Sequence of chain 1.A:
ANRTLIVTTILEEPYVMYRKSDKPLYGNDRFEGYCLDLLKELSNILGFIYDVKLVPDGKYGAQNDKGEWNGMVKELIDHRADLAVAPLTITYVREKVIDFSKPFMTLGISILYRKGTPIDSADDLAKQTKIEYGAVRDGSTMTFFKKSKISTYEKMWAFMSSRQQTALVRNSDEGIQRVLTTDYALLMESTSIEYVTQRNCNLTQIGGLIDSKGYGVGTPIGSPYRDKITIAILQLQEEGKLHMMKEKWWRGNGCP

Binding-site contacts:
Ligand atom OXT contacts residue LEU88 of chain 1.A at 3.6 Å.
Ligand atom CD contacts residue SER140 of chain 1.A at 4.3 Å.
Ligand atom O contacts residue SER140 of chain 1.A at 2.8 Å (h-bond).
Ligand atom CB contacts residue GLU189 of chain 1.A at 4.1 Å.
Ligand atom OXT contacts residue THR89 of chain 1.A at 3.0 Å (h-bond).
Ligand atom OXT contacts residue PRO87 of chain 1.A at 3.5 Å (h-bond).
Ligand atom CA contacts residue GLU189 of chain 1.A at 3.5 Å.
Ligand atom N contacts residue THR89 of chain 1.A at 2.9 Å (h-bond).
Ligand atom C contacts residue PRO87 of chain 1.A at 4.2 Å (hydrophobic).
Ligand atom N contacts residue GLU189 of chain 1.A at 2.8 Å (salt-bridge).
Ligand atom OE2 contacts residue GLY139 of chain 1.A at 3.6 Å.
Ligand atom N contacts residue TYR60 of chain 1.A at 4.0 Å.
Ligand atom OXT contacts residue TYR60 of chain 1.A at 3.3 Å.
Ligand atom OE1 contacts residue GLU189 of chain 1.A at 3.9 Å.
Ligand atom CB contacts residue TYR60 of chain 1.A at 3.5 Å (hydrophobic).
Ligand atom O contacts residue ARG94 of chain 1.A at 2.7 Å (salt-bridge).
Ligand atom CG contacts residue GLU189 of chain 1.A at 3.7 Å.
Ligand atom CA contacts residue PRO87 of chain 1.A at 4.0 Å (hydrophobic).
Ligand atom CB contacts residue SER140 of chain 1.A at 4.3 Å.
Ligand atom CG contacts residue TYR60 of chain 1.A at 4.2 Å (hydrophobic).
Ligand atom CA contacts residue THR89 of chain 1.A at 3.5 Å.
Ligand atom N contacts residue SER140 of chain 1.A at 4.1 Å.
Ligand atom OE2 contacts residue SER140 of chain 1.A at 3.2 Å (h-bond).
Ligand atom C contacts residue TYR60 of chain 1.A at 3.4 Å (hydrophobic).
Ligand atom CA contacts residue SER140 of chain 1.A at 3.3 Å.
Ligand atom C contacts residue GLY139 of chain 1.A at 4.3 Å.
Ligand atom CA contacts residue TYR60 of chain 1.A at 3.9 Å (hydrophobic).
Ligand atom C contacts residue ARG94 of chain 1.A at 3.4 Å.
Ligand atom C contacts residue THR89 of chain 1.A at 3.7 Å.
Ligand atom OXT contacts residue ARG94 of chain 1.A at 2.8 Å (salt-bridge).
Ligand atom C contacts residue SER140 of chain 1.A at 3.3 Å.
Ligand atom OXT contacts residue SER140 of chain 1.A at 3.8 Å.
Ligand atom N contacts residue TYR215 of chain 1.A at 3.7 Å.
Ligand atom OE2 contacts residue THR141 of chain 1.A at 3.1 Å (h-bond).
Ligand atom CD contacts residue GLU189 of chain 1.A at 4.0 Å.
Ligand atom N contacts residue PRO87 of chain 1.A at 2.9 Å (h-bond).
Ligand atom O contacts residue GLY139 of chain 1.A at 3.3 Å.
Ligand atom OE1 contacts residue THR141 of chain 1.A at 2.7 Å (h-bond).
Ligand atom O contacts residue TYR60 of chain 1.A at 3.1 Å.
Ligand atom CD contacts residue THR141 of chain 1.A at 3.4 Å.

The small molecule below binds the protein below.
Small molecule (SMILES): N[C@@H](CCC(=O)O)C(=O)O